This protein binds this small molecule.
Small molecule (SMILES): CC(=O)N1CCC[C@H]1C(=O)N[C@@H](C)C(=O)N[C@@H](CC(C)C)[C@@H](O)[C@H](C)CO

Sequence of chain 1.I:
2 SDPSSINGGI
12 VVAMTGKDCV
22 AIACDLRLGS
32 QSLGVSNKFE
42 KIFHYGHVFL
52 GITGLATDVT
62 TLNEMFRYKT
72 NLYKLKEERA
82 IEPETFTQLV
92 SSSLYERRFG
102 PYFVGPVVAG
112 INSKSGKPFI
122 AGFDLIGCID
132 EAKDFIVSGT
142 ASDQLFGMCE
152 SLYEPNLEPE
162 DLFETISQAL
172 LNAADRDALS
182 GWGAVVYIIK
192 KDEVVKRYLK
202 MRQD

Sequence of chain 1.H:
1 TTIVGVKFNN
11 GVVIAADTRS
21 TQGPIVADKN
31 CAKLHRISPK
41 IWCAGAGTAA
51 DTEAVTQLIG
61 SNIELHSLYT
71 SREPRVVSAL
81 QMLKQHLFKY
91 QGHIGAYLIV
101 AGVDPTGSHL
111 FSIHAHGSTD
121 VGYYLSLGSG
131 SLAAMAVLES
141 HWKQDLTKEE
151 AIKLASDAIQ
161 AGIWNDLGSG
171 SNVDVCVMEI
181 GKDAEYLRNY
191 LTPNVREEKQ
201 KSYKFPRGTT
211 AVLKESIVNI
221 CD

Binding-site contacts:
Ligand atom CB contacts residue THR21 of chain 1.H at 3.5 Å.
Ligand atom C1 contacts residue SER129 of chain 1.H at 3.9 Å.
Ligand atom CB contacts residue GLY47 of chain 1.H at 3.5 Å.
Ligand atom C3 contacts residue THR1 of chain 1.H at 2.5 Å.
Ligand atom C contacts residue THR1 of chain 1.H at 1.4 Å.
Ligand atom N contacts residue GLY47 of chain 1.H at 3.3 Å (h-bond).
Ligand atom O contacts residue THR21 of chain 1.H at 3.0 Å (h-bond).
Ligand atom O contacts residue THR1 of chain 1.H at 3.5 Å (h-bond).
Ligand atom O contacts residue GLY47 of chain 1.H at 3.3 Å (h-bond).
Ligand atom CD1 contacts residue THR52 of chain 1.H at 4.0 Å.
Ligand atom CA contacts residue THR1 of chain 1.H at 2.3 Å.
Ligand atom C2 contacts residue GLY168 of chain 1.H at 3.8 Å.
Ligand atom C3 contacts residue GLY168 of chain 1.H at 2.9 Å.
Ligand atom C contacts residue THR21 of chain 1.H at 3.6 Å.
Ligand atom C contacts residue ASP125 of chain 1.I at 4.0 Å.
Ligand atom CH3 contacts residue ASP125 of chain 1.I at 3.9 Å.
Ligand atom C contacts residue GLY47 of chain 1.H at 3.9 Å.
Ligand atom C3 contacts residue LYS33 of chain 1.H at 3.8 Å.
Ligand atom CG contacts residue THR1 of chain 1.H at 3.6 Å.
Ligand atom O contacts residue ALA46 of chain 1.H at 3.9 Å.
Ligand atom CA contacts residue THR21 of chain 1.H at 3.7 Å.
Ligand atom C1 contacts residue THR1 of chain 1.H at 2.5 Å.
Ligand atom CD1 contacts residue ALA49 of chain 1.H at 3.4 Å (hydrophobic).
Ligand atom CD2 contacts residue ALA49 of chain 1.H at 3.9 Å (hydrophobic).
Ligand atom CD contacts residue GLN22 of chain 1.H at 3.5 Å.
Ligand atom CD2 contacts residue SER20 of chain 1.H at 3.6 Å.
Ligand atom O contacts residue THR21 of chain 1.H at 3.1 Å (h-bond).
Ligand atom N contacts residue THR1 of chain 1.H at 3.6 Å.
Ligand atom C2 contacts residue THR1 of chain 1.H at 1.5 Å.
Ligand atom CA contacts residue GLY47 of chain 1.H at 3.7 Å.
Ligand atom N contacts residue THR21 of chain 1.H at 2.8 Å (h-bond).
Ligand atom O contacts residue THR1 of chain 1.H at 2.3 Å (h-bond).
Ligand atom C3 contacts residue ARG19 of chain 1.H at 3.4 Å.
Ligand atom O contacts residue ALA49 of chain 1.H at 3.4 Å (h-bond).
Ligand atom CA contacts residue THR21 of chain 1.H at 3.4 Å.
Ligand atom CB contacts residue ALA49 of chain 1.H at 3.9 Å (hydrophobic).
Ligand atom C contacts residue LYS33 of chain 1.H at 3.8 Å.
Ligand atom CH3 contacts residue GLN22 of chain 1.H at 3.4 Å.
Ligand atom CB contacts residue THR1 of chain 1.H at 2.7 Å.
Ligand atom O contacts residue SER20 of chain 1.H at 3.4 Å.